This protein binds this small molecule.
Small molecule (SMILES): CCNC(=O)Nc1cn(-c2ccccn2)c2cc(-c3cccnc3)cnc12

Sequence of chain 1.B:
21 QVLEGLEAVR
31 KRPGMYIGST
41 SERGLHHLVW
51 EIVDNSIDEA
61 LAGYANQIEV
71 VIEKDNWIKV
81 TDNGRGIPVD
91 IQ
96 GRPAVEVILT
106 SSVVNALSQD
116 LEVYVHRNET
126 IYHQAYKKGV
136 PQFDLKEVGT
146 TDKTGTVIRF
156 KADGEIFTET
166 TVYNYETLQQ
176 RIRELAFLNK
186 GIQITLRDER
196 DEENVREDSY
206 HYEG

Binding-site contacts:
Ligand atom N2 contacts residue THR151 of chain 1.B at 3.9 Å.
Ligand atom C11 contacts residue PRO88 of chain 1.B at 3.7 Å (hydrophobic).
Ligand atom O contacts residue ILE87 of chain 1.B at 3.9 Å.
Ligand atom C2 contacts residue ILE52 of chain 1.B at 3.8 Å (hydrophobic).
Ligand atom C6 contacts residue ILE87 of chain 1.B at 3.9 Å (hydrophobic).
Ligand atom C1 contacts residue VAL80 of chain 1.B at 3.2 Å (hydrophobic).
Ligand atom C3 contacts residue ASN55 of chain 1.B at 3.6 Å.
Ligand atom C2 contacts residue ASP82 of chain 1.B at 3.8 Å.
Ligand atom N5 contacts residue ARG85 of chain 1.B at 3.6 Å (salt-bridge).
Ligand atom N1 contacts residue SER56 of chain 1.B at 3.4 Å (h-bond).
Ligand atom C5 contacts residue ILE87 of chain 1.B at 3.7 Å (hydrophobic).
Ligand atom C3 contacts residue ASP82 of chain 1.B at 3.6 Å.
Ligand atom C5 contacts residue ASN55 of chain 1.B at 3.8 Å.
Ligand atom C1 contacts residue ILE153 of chain 1.B at 3.9 Å (hydrophobic).
Ligand atom C8 contacts residue GLU59 of chain 1.B at 3.4 Å.
Ligand atom C2 contacts residue SER56 of chain 1.B at 3.3 Å.
Ligand atom C1 contacts residue THR151 of chain 1.B at 3.6 Å.
Ligand atom C9 contacts residue GLU59 of chain 1.B at 3.7 Å.
Ligand atom O contacts residue ASN55 of chain 1.B at 3.0 Å (h-bond).
Ligand atom N5 contacts residue PRO88 of chain 1.B at 3.8 Å.
Ligand atom C12 contacts residue ARG122 of chain 1.B at 3.6 Å.
Ligand atom C20 contacts residue ILE103 of chain 1.B at 3.6 Å (hydrophobic).
Ligand atom C15 contacts residue ARG85 of chain 1.B at 3.5 Å.
Ligand atom N2 contacts residue ASP82 of chain 1.B at 3.4 Å (salt-bridge).
Ligand atom N1 contacts residue ASP82 of chain 1.B at 2.9 Å (salt-bridge).
Ligand atom N5 contacts residue ARG122 of chain 1.B at 3.2 Å (salt-bridge).
Ligand atom C13 contacts residue ARG85 of chain 1.B at 3.3 Å.
Ligand atom C11 contacts residue ARG85 of chain 1.B at 3.8 Å.
Ligand atom C14 contacts residue ARG85 of chain 1.B at 3.4 Å.
Ligand atom C3 contacts residue THR151 of chain 1.B at 3.8 Å.
Ligand atom N1 contacts residue THR151 of chain 1.B at 3.7 Å.
Ligand atom N4 contacts residue GLU59 of chain 1.B at 3.7 Å.
Ligand atom N3 contacts residue ILE87 of chain 1.B at 3.9 Å.
Ligand atom C4 contacts residue ILE87 of chain 1.B at 3.6 Å (hydrophobic).
Ligand atom C1 contacts residue SER56 of chain 1.B at 3.8 Å.
Ligand atom C12 contacts residue ARG85 of chain 1.B at 3.6 Å.
Ligand atom C7 contacts residue ILE87 of chain 1.B at 3.6 Å (hydrophobic).
Ligand atom C12 contacts residue GLY86 of chain 1.B at 3.3 Å.
Ligand atom C12 contacts residue PRO88 of chain 1.B at 3.7 Å (hydrophobic).
Ligand atom C8 contacts residue GLY86 of chain 1.B at 3.7 Å.